Binding-site contacts:
Ligand atom C7 contacts residue ASN246 of chain 1.E at 3.6 Å.
Ligand atom O5 contacts residue THR248 of chain 1.E at 3.5 Å (h-bond).
Ligand atom O5 contacts residue ASN249 of chain 1.E at 3.5 Å.
Ligand atom O6 contacts residue ASN249 of chain 1.E at 4.4 Å.
Ligand atom N2 contacts residue ASN246 of chain 1.E at 2.9 Å (h-bond).
Ligand atom C5 contacts residue THR248 of chain 1.E at 3.8 Å.
Ligand atom C4 contacts residue ASN246 of chain 1.E at 4.2 Å.
Ligand atom C1 contacts residue ASN249 of chain 1.E at 4.1 Å.
Ligand atom C5 contacts residue ASN246 of chain 1.E at 3.7 Å.
Ligand atom C2 contacts residue ASN246 of chain 1.E at 2.5 Å.
Ligand atom O5 contacts residue ASN246 of chain 1.E at 2.4 Å (h-bond).
Ligand atom C3 contacts residue ASN246 of chain 1.E at 3.8 Å.
Ligand atom C2 contacts residue THR248 of chain 1.E at 4.3 Å.
Ligand atom C1 contacts residue THR248 of chain 1.E at 3.2 Å.
Ligand atom C1 contacts residue ASN246 of chain 1.E at 1.4 Å.
Ligand atom O7 contacts residue ASN246 of chain 1.E at 4.0 Å.

Sequence of chain 1.E:
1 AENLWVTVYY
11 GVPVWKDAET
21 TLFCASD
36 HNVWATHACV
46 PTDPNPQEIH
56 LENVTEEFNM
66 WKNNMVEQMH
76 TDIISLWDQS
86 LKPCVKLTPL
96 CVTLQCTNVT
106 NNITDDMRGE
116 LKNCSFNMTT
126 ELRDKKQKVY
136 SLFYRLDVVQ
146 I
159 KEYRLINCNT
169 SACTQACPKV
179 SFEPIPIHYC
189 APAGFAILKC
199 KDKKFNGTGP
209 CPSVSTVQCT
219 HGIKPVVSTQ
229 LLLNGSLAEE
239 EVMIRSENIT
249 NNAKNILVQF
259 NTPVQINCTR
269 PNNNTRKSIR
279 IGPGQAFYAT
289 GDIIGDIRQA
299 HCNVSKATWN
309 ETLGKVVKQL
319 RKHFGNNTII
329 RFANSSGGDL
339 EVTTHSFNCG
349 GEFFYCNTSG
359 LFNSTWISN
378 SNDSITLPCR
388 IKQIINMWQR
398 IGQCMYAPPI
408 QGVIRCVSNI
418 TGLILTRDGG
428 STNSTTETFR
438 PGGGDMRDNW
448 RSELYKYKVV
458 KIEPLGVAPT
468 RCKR

This small molecule binds to this protein.
Small molecule (SMILES): CC(=O)N[C@@H]1[C@@H](O)[C@H](O)[C@@H](CO)O[C@H]1O